Sequence of chain 1.A:
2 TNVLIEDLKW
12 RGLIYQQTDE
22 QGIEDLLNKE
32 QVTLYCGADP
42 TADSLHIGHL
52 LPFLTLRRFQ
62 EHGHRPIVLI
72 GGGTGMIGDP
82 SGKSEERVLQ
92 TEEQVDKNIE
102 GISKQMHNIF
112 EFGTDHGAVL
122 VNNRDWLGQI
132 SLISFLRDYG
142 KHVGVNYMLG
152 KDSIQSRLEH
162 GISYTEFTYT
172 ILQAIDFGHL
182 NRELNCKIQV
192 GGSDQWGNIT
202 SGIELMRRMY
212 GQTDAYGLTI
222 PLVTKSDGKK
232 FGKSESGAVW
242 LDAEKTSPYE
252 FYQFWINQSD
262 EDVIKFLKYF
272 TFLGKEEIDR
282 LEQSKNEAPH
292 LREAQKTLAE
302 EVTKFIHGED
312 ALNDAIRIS

A protein and the small-molecule ligand that binds it are described below.
Small molecule (SMILES): N[C@@H](Cc1ccc(O)cc1)C(=O)N[C@H](C(=O)O)[C@H]1[C@H](O)[C@](O)(CO)[C@@H](O)CN1O

Binding-site contacts:
Ligand atom C17 contacts residue GLN196 of chain 1.A at 3.3 Å.
Ligand atom C8 contacts residue LEU70 of chain 1.A at 3.8 Å (hydrophobic).
Ligand atom N16 contacts residue ASP80 of chain 1.A at 3.0 Å (salt-bridge).
Ligand atom O32 contacts residue GLN196 of chain 1.A at 3.6 Å.
Ligand atom C8 contacts residue THR75 of chain 1.A at 3.8 Å.
Ligand atom O13 contacts residue ASP177 of chain 1.A at 2.7 Å (salt-bridge).
Ligand atom C12 contacts residue GLN174 of chain 1.A at 3.7 Å.
Ligand atom C1 contacts residue ASP195 of chain 1.A at 3.6 Å.
Ligand atom C4 contacts residue GLY193 of chain 1.A at 3.6 Å.
Ligand atom C12 contacts residue TYR36 of chain 1.A at 3.8 Å (hydrophobic).
Ligand atom C7 contacts residue LEU70 of chain 1.A at 3.2 Å (hydrophobic).
Ligand atom O32 contacts residue ASP195 of chain 1.A at 2.5 Å (salt-bridge).
Ligand atom C7 contacts residue ASP177 of chain 1.A at 3.6 Å.
Ligand atom C12 contacts residue ASP177 of chain 1.A at 3.3 Å.
Ligand atom O22 contacts residue HIS50 of chain 1.A at 3.5 Å (h-bond).
Ligand atom N16 contacts residue TYR170 of chain 1.A at 3.1 Å (h-bond).
Ligand atom C15 contacts residue GLN196 of chain 1.A at 3.2 Å.
Ligand atom C3 contacts residue GLY193 of chain 1.A at 3.5 Å.
Ligand atom N16 contacts residue ASN199 of chain 1.A at 3.7 Å.
Ligand atom O18 contacts residue GLN196 of chain 1.A at 3.2 Å (h-bond).
Ligand atom C3 contacts residue ASP195 of chain 1.A at 3.8 Å.
Ligand atom O13 contacts residue TYR36 of chain 1.A at 3.1 Å (h-bond).
Ligand atom O23 contacts residue ALA39 of chain 1.A at 2.7 Å.
Ligand atom N16 contacts residue GLN174 of chain 1.A at 2.8 Å (h-bond).
Ligand atom C11 contacts residue TYR36 of chain 1.A at 3.8 Å (hydrophobic).
Ligand atom C11 contacts residue GLN174 of chain 1.A at 3.0 Å.
Ligand atom C17 contacts residue ASP80 of chain 1.A at 3.8 Å.
Ligand atom O32 contacts residue GLY193 of chain 1.A at 3.5 Å (h-bond).
Ligand atom N19 contacts residue GLY38 of chain 1.A at 3.8 Å.
Ligand atom C30 contacts residue HIS50 of chain 1.A at 3.4 Å.
Ligand atom N5 contacts residue GLY38 of chain 1.A at 3.6 Å.
Ligand atom O31 contacts residue HIS50 of chain 1.A at 3.6 Å.
Ligand atom O13 contacts residue LEU70 of chain 1.A at 3.5 Å.
Ligand atom O29 contacts residue GLY49 of chain 1.A at 3.5 Å (h-bond).
Ligand atom O64 contacts residue HIS50 of chain 1.A at 3.0 Å (h-bond).
Ligand atom O18 contacts residue ASP80 of chain 1.A at 3.0 Å (salt-bridge).
Ligand atom O28 contacts residue GLY38 of chain 1.A at 2.5 Å (h-bond).
Ligand atom O23 contacts residue ASP40 of chain 1.A at 2.6 Å (salt-bridge).
Ligand atom C10 contacts residue GLN174 of chain 1.A at 2.8 Å.
Ligand atom N16 contacts residue GLN196 of chain 1.A at 3.0 Å (h-bond).